Sequence of chain 1.A:
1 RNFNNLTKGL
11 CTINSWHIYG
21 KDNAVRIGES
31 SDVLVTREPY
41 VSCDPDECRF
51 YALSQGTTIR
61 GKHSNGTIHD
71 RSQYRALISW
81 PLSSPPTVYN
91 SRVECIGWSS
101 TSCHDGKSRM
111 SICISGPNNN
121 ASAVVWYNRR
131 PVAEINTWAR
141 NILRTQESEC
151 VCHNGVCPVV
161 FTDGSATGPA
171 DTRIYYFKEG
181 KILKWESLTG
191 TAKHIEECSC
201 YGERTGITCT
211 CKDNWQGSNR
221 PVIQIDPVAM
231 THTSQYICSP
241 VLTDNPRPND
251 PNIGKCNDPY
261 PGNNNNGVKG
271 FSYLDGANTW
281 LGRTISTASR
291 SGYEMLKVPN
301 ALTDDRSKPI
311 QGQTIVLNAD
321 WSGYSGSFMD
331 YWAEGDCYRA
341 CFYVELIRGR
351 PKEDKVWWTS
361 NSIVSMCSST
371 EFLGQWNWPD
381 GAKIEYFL

Sequence of chain 3.A:
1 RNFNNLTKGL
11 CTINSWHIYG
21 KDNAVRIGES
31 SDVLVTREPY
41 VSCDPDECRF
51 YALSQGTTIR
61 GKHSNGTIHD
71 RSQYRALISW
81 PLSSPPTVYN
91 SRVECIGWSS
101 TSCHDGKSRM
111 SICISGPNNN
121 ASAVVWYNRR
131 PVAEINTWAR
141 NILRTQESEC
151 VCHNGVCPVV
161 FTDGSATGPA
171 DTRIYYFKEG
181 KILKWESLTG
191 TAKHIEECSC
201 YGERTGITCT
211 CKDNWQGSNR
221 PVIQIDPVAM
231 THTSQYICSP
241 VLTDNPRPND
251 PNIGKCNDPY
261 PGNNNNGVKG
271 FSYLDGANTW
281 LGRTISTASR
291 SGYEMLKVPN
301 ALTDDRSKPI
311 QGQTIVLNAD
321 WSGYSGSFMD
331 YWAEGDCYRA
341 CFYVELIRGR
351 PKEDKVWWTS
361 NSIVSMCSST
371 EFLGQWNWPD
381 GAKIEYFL

Binding-site contacts:
Ligand atom C6 contacts residue PRO309 of chain 3.A at 3.6 Å (hydrophobic).
Ligand atom O4 contacts residue THR287 of chain 3.A at 3.5 Å.
Ligand atom C5 contacts residue ARG283 of chain 3.A at 3.7 Å.
Ligand atom O3 contacts residue ASP250 of chain 3.A at 3.1 Å (salt-bridge).
Ligand atom O5 contacts residue GLY374 of chain 3.A at 3.3 Å.
Ligand atom O7 contacts residue ASN120 of chain 1.A at 3.6 Å (h-bond).
Ligand atom O4 contacts residue ARG283 of chain 3.A at 3.5 Å (salt-bridge).
Ligand atom C6 contacts residue ILE310 of chain 3.A at 3.4 Å (hydrophobic).
Ligand atom C7 contacts residue ASN120 of chain 1.A at 3.3 Å.
Ligand atom O3 contacts residue ARG283 of chain 3.A at 2.9 Å (salt-bridge).
Ligand atom O2 contacts residue LEU296 of chain 3.A at 3.5 Å.
Ligand atom C2 contacts residue ASN120 of chain 1.A at 2.3 Å.
Ligand atom O5 contacts residue ASN120 of chain 1.A at 2.4 Å (h-bond).
Ligand atom O3 contacts residue GLY312 of chain 3.A at 3.1 Å (h-bond).
Ligand atom O5 contacts residue ARG283 of chain 3.A at 3.3 Å (salt-bridge).
Ligand atom C3 contacts residue GLY312 of chain 3.A at 3.3 Å.
Ligand atom N2 contacts residue ASN120 of chain 1.A at 2.7 Å (h-bond).
Ligand atom C4 contacts residue GLU294 of chain 3.A at 3.5 Å.
Ligand atom C6 contacts residue ILE285 of chain 3.A at 3.4 Å (hydrophobic).
Ligand atom O4 contacts residue GLU294 of chain 3.A at 2.6 Å (salt-bridge).
Ligand atom O5 contacts residue GLN375 of chain 3.A at 3.3 Å (h-bond).
Ligand atom O6 contacts residue ASP250 of chain 3.A at 2.6 Å (salt-bridge).
Ligand atom C6 contacts residue GLN311 of chain 3.A at 3.6 Å.
Ligand atom O6 contacts residue ILE310 of chain 3.A at 3.2 Å (h-bond).
Ligand atom O3 contacts residue GLU294 of chain 3.A at 2.6 Å (salt-bridge).
Ligand atom O6 contacts residue ILE285 of chain 3.A at 2.7 Å (h-bond).
Ligand atom C5 contacts residue ASN120 of chain 1.A at 3.7 Å.
Ligand atom C3 contacts residue GLU294 of chain 3.A at 3.3 Å.
Ligand atom O3 contacts residue ASN249 of chain 3.A at 2.7 Å (h-bond).
Ligand atom C6 contacts residue LEU373 of chain 3.A at 3.4 Å (hydrophobic).
Ligand atom O2 contacts residue GLY312 of chain 3.A at 3.2 Å.
Ligand atom C1 contacts residue ASN120 of chain 1.A at 1.4 Å.
Ligand atom C3 contacts residue ASN120 of chain 1.A at 3.7 Å.
Ligand atom C5 contacts residue ILE310 of chain 3.A at 3.5 Å (hydrophobic).
Ligand atom O4 contacts residue ARG247 of chain 3.A at 3.1 Å (salt-bridge).
Ligand atom O6 contacts residue GLN375 of chain 3.A at 3.0 Å (h-bond).
Ligand atom O2 contacts residue ASN249 of chain 3.A at 3.2 Å (h-bond).
Ligand atom O5 contacts residue ASP250 of chain 3.A at 3.7 Å.
Ligand atom O3 contacts residue GLN311 of chain 3.A at 3.4 Å.
Ligand atom C8 contacts residue ASN119 of chain 1.A at 3.6 Å.

This small molecule binds to this protein.
Small molecule (SMILES): CC(=O)N[C@H]1[C@H](O[C@H]2[C@H](O)[C@@H](NC(C)=O)CO[C@@H]2CO)O[C@H](CO)[C@@H](O[C@@H]2O[C@H](CO[C@H]3O[C@H](CO[C@H]4O[C@H](CO)[C@@H](O)[C@H](O)[C@@H]4O)[C@@H](O)[C@H](O[C@H]4O[C@H](CO)[C@@H](O)[C@H](O)[C@@H]4O)[C@@H]3O)[C@@H](O)[C@H](O[C@H]3O[C@H](CO)[C@@H](O)[C@H](O)[C@@H]3O[C@H]3O[C@H](CO)[C@@H](O)[C@H](O)[C@@H]3O[C@H]3O[C@H](CO)[C@@H](O)[C@H](O)[C@@H]3O)[C@@H]2O)[C@@H]1O